The protein below binds the small molecule below.
Small molecule (SMILES): Cc1nc(-c2ccc(S(=O)(=O)NCCC(F)(F)F)cc2)cs1

Sequence of chain 2.A:
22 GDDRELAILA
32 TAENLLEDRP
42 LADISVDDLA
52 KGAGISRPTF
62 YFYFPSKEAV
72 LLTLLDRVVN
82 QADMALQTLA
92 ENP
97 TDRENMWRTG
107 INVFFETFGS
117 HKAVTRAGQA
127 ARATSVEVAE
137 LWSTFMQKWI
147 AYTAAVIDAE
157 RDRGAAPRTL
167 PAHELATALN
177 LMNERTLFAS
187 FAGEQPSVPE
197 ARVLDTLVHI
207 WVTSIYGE

Binding-site contacts:
Ligand atom F22 contacts residue GLU180 of chain 2.A at 3.3 Å.
Ligand atom N16 contacts residue PHE110 of chain 2.A at 3.6 Å.
Ligand atom C17 contacts residue ASN176 of chain 2.A at 3.3 Å.
Ligand atom C08 contacts residue GLY106 of chain 2.A at 3.8 Å.
Ligand atom F21 contacts residue LEU183 of chain 2.A at 3.5 Å.
Ligand atom C18 contacts residue MET142 of chain 2.A at 3.9 Å (hydrophobic).
Ligand atom O15 contacts residue PHE110 of chain 2.A at 3.6 Å.
Ligand atom C09 contacts residue TRP207 of chain 2.A at 3.3 Å (hydrophobic).
Ligand atom F22 contacts residue TRP138 of chain 2.A at 3.4 Å.
Ligand atom S06 contacts residue TYR148 of chain 2.A at 3.5 Å.
Ligand atom S13 contacts residue PHE110 of chain 2.A at 3.8 Å.
Ligand atom C07 contacts residue THR149 of chain 2.A at 3.8 Å.
Ligand atom S13 contacts residue ASN179 of chain 2.A at 3.7 Å.
Ligand atom C02 contacts residue TRP103 of chain 2.A at 3.5 Å (hydrophobic).
Ligand atom C05 contacts residue TYR148 of chain 2.A at 3.6 Å (hydrophobic).
Ligand atom F20 contacts residue TRP145 of chain 2.A at 3.5 Å.
Ligand atom S06 contacts residue TRP103 of chain 2.A at 3.7 Å.
Ligand atom O14 contacts residue ASN179 of chain 2.A at 3.3 Å.
Ligand atom C11 contacts residue PHE110 of chain 2.A at 3.6 Å (hydrophobic).
Ligand atom C12 contacts residue THR149 of chain 2.A at 3.1 Å.
Ligand atom N16 contacts residue ASN176 of chain 2.A at 3.7 Å.
Ligand atom F21 contacts residue PHE110 of chain 2.A at 3.6 Å.
Ligand atom F20 contacts residue TRP138 of chain 2.A at 3.8 Å.
Ligand atom C18 contacts residue ASN176 of chain 2.A at 3.5 Å.
Ligand atom C10 contacts residue PHE110 of chain 2.A at 3.5 Å (hydrophobic).
Ligand atom C11 contacts residue ASN176 of chain 2.A at 3.5 Å.
Ligand atom C08 contacts residue TRP207 of chain 2.A at 3.6 Å (hydrophobic).
Ligand atom C10 contacts residue TRP207 of chain 2.A at 3.6 Å (hydrophobic).
Ligand atom O14 contacts residue TRP207 of chain 2.A at 3.4 Å.
Ligand atom C11 contacts residue THR149 of chain 2.A at 3.7 Å.
Ligand atom F20 contacts residue PHE110 of chain 2.A at 3.5 Å.
Ligand atom C05 contacts residue THR149 of chain 2.A at 3.6 Å.
Ligand atom O14 contacts residue ASN176 of chain 2.A at 3.3 Å.
Ligand atom N03 contacts residue GLY106 of chain 2.A at 3.7 Å.
Ligand atom N03 contacts residue TRP103 of chain 2.A at 3.7 Å.
Ligand atom C01 contacts residue MET102 of chain 2.A at 3.4 Å (hydrophobic).
Ligand atom C17 contacts residue TRP145 of chain 2.A at 3.8 Å (hydrophobic).
Ligand atom O15 contacts residue ASN179 of chain 2.A at 2.8 Å (h-bond).
Ligand atom F22 contacts residue PHE184 of chain 2.A at 3.5 Å.
Ligand atom C18 contacts residue GLU180 of chain 2.A at 3.8 Å.